Binding-site contacts:
Ligand atom C11 contacts residue VAL121 of chain 1.A at 3.8 Å (hydrophobic).
Ligand atom O1 contacts residue HIS96 of chain 1.A at 3.6 Å.
Ligand atom N8 contacts residue LEU197 of chain 1.A at 4.0 Å.
Ligand atom C5 contacts residue THR199 of chain 1.A at 3.5 Å.
Ligand atom O1 contacts residue THR198 of chain 1.A at 3.9 Å.
Ligand atom N8 contacts residue VAL121 of chain 1.A at 3.8 Å.
Ligand atom O1 contacts residue THR199 of chain 1.A at 3.2 Å.
Ligand atom S13 contacts residue THR198 of chain 1.A at 4.0 Å.
Ligand atom C2 contacts residue HIS96 of chain 1.A at 4.0 Å.
Ligand atom O1 contacts residue ZN1 of chain 1.B at 3.2 Å.
Ligand atom C2 contacts residue THR198 of chain 1.A at 3.7 Å.
Ligand atom O14 contacts residue HIS119 of chain 1.A at 3.4 Å (h-bond).
Ligand atom S13 contacts residue ZN1 of chain 1.B at 3.1 Å.
Ligand atom O14 contacts residue VAL142 of chain 1.A at 3.6 Å.
Ligand atom O15 contacts residue LEU197 of chain 1.A at 3.4 Å.
Ligand atom S13 contacts residue HIS94 of chain 1.A at 3.8 Å.
Ligand atom C4 contacts residue ZN1 of chain 1.B at 4.0 Å.
Ligand atom C4 contacts residue THR199 of chain 1.A at 3.8 Å.
Ligand atom N3 contacts residue HIS96 of chain 1.A at 3.5 Å (h-bond).
Ligand atom C2 contacts residue THR199 of chain 1.A at 3.7 Å.
Ligand atom O1 contacts residue HIS94 of chain 1.A at 3.4 Å (h-bond).
Ligand atom O15 contacts residue THR198 of chain 1.A at 3.1 Å (h-bond).
Ligand atom C2 contacts residue ZN1 of chain 1.B at 2.8 Å.
Ligand atom O14 contacts residue VAL121 of chain 1.A at 3.7 Å.
Ligand atom C2 contacts residue HIS94 of chain 1.A at 3.3 Å.
Ligand atom S13 contacts residue HIS119 of chain 1.A at 3.9 Å.
Ligand atom N8 contacts residue PHE130 of chain 1.A at 3.2 Å.
Ligand atom O14 contacts residue ZN1 of chain 1.B at 3.2 Å.
Ligand atom O15 contacts residue TRP208 of chain 1.A at 3.6 Å.
Ligand atom C12 contacts residue HIS94 of chain 1.A at 3.8 Å.
Ligand atom N3 contacts residue THR198 of chain 1.A at 3.0 Å (h-bond).
Ligand atom N3 contacts residue HIS119 of chain 1.A at 3.4 Å (h-bond).
Ligand atom O14 contacts residue TRP208 of chain 1.A at 3.9 Å.
Ligand atom O14 contacts residue HIS94 of chain 1.A at 3.4 Å.
Ligand atom N8 contacts residue LEU140 of chain 1.A at 4.0 Å.
Ligand atom N3 contacts residue ZN1 of chain 1.B at 1.9 Å.
Ligand atom C7 contacts residue LEU197 of chain 1.A at 3.9 Å (hydrophobic).
Ligand atom C11 contacts residue LEU197 of chain 1.A at 3.8 Å (hydrophobic).
Ligand atom N3 contacts residue HIS94 of chain 1.A at 3.0 Å (h-bond).
Ligand atom C4 contacts residue HIS94 of chain 1.A at 3.7 Å.

The small molecule below binds the protein below.
Small molecule (SMILES): Nc1ccc2c(c1)S(=O)(=O)NC2=O

Sequence of chain 1.A:
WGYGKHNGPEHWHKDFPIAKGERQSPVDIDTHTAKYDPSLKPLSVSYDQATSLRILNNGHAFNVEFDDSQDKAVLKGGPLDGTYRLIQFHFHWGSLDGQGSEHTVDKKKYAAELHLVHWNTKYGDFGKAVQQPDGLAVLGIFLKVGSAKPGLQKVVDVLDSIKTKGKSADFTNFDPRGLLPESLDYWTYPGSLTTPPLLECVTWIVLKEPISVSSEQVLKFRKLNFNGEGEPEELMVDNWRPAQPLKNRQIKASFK